Sequence of chain 1.A:
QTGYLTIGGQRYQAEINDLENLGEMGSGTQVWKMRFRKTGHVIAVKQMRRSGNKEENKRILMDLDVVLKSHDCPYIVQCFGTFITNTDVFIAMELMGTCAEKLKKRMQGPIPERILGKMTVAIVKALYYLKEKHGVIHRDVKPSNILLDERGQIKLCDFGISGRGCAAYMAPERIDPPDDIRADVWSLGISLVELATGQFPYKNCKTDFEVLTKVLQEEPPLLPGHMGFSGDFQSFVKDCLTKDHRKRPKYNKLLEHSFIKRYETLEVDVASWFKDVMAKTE

Binding-site contacts:
Ligand atom OBG contacts residue CYS112 of chain 1.A at 3.1 Å.
Ligand atom CAT contacts residue MET109 of chain 1.A at 3.8 Å (hydrophobic).
Ligand atom NAN contacts residue LEU108 of chain 1.A at 3.4 Å.
Ligand atom CAE contacts residue LEU160 of chain 1.A at 3.8 Å (hydrophobic).
Ligand atom CBF contacts residue CYS112 of chain 1.A at 2.8 Å (hydrophobic).
Ligand atom NAZ contacts residue MET109 of chain 1.A at 2.9 Å (h-bond).
Ligand atom CAP contacts residue LEU108 of chain 1.A at 3.5 Å (hydrophobic).
Ligand atom NAL contacts residue GLY110 of chain 1.A at 3.7 Å.
Ligand atom CAE contacts residue GLU107 of chain 1.A at 3.5 Å.
Ligand atom CBF contacts residue GLY37 of chain 1.A at 3.6 Å.
Ligand atom NAY contacts residue GLU107 of chain 1.A at 2.7 Å (salt-bridge).
Ligand atom CAO contacts residue LYS46 of chain 1.A at 3.8 Å.
Ligand atom CAJ contacts residue LEU108 of chain 1.A at 3.7 Å (hydrophobic).
Ligand atom OAS contacts residue GLY110 of chain 1.A at 3.4 Å (h-bond).
Ligand atom CAV contacts residue MET109 of chain 1.A at 3.8 Å (hydrophobic).
Ligand atom CAW contacts residue MET36 of chain 1.A at 3.6 Å (hydrophobic).
Ligand atom NAR contacts residue MET36 of chain 1.A at 3.2 Å (h-bond).
Ligand atom NAR contacts residue LEU108 of chain 1.A at 3.9 Å.
Ligand atom NAM contacts residue LEU108 of chain 1.A at 3.4 Å.
Ligand atom CBE contacts residue CYS112 of chain 1.A at 3.5 Å (hydrophobic).
Ligand atom CAF contacts residue VAL90 of chain 1.A at 3.6 Å (hydrophobic).
Ligand atom OBG contacts residue THR111 of chain 1.A at 3.6 Å.
Ligand atom NAR contacts residue MET109 of chain 1.A at 3.5 Å (h-bond).
Ligand atom OBG contacts residue LEU160 of chain 1.A at 3.4 Å.
Ligand atom CAF contacts residue GLU107 of chain 1.A at 3.6 Å.
Ligand atom NBD contacts residue SER38 of chain 1.A at 3.8 Å.
Ligand atom CAQ contacts residue LYS46 of chain 1.A at 3.6 Å.
Ligand atom CAV contacts residue MET36 of chain 1.A at 3.8 Å (hydrophobic).
Ligand atom NAZ contacts residue GLU107 of chain 1.A at 3.8 Å.
Ligand atom NAL contacts residue MET109 of chain 1.A at 3.1 Å (h-bond).
Ligand atom CAW contacts residue MET109 of chain 1.A at 3.2 Å (hydrophobic).
Ligand atom NBD contacts residue GLY37 of chain 1.A at 3.1 Å (h-bond).
Ligand atom CAU contacts residue CYS112 of chain 1.A at 1.8 Å (hydrophobic).
Ligand atom NAY contacts residue MET109 of chain 1.A at 3.3 Å (h-bond).
Ligand atom CAV contacts residue GLY110 of chain 1.A at 3.5 Å.
Ligand atom NAL contacts residue LEU108 of chain 1.A at 3.4 Å.
Ligand atom CAT contacts residue MET36 of chain 1.A at 3.7 Å (hydrophobic).
Ligand atom CAT contacts residue GLY110 of chain 1.A at 3.4 Å.
Ligand atom CAO contacts residue LEU108 of chain 1.A at 3.5 Å (hydrophobic).
Ligand atom CAU contacts residue SER157 of chain 1.A at 3.5 Å.

This small molecule binds to this protein.
Small molecule (SMILES): CCC(=O)Nc1cc(C(=O)NCc2cn(C3CCC3)nn2)cc(-c2n[nH]c3ccccc23)c1